Sequence of chain 1.C:
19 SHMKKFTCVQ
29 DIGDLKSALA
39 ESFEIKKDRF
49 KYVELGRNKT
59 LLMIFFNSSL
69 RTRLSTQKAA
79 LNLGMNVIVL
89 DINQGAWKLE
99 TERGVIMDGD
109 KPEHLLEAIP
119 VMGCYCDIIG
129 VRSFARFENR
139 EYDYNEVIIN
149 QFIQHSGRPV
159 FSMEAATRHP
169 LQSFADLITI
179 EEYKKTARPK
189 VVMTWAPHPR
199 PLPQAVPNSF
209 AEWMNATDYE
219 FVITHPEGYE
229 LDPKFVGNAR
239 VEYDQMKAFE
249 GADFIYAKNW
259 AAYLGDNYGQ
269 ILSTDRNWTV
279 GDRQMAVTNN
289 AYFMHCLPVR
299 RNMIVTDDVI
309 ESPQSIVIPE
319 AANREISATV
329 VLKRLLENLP

Binding-site contacts:
Ligand atom C3 contacts residue ARG198 of chain 1.A at 4.0 Å.
Ligand atom OD2 contacts residue ARG298 of chain 1.A at 3.1 Å (salt-bridge).
Ligand atom C4 contacts residue ARG298 of chain 1.A at 3.7 Å.
Ligand atom OD1 contacts residue PRO110 of chain 1.C at 3.3 Å.
Ligand atom CB contacts residue SO41 of chain 1.G at 4.2 Å.
Ligand atom C contacts residue GLU162 of chain 1.A at 3.9 Å.
Ligand atom OD2 contacts residue ARG198 of chain 1.A at 3.0 Å.
Ligand atom C4 contacts residue ARG198 of chain 1.A at 4.1 Å.
Ligand atom OXT contacts residue LEU200 of chain 1.A at 3.5 Å.
Ligand atom C3 contacts residue TRP95 of chain 1.C at 3.7 Å (hydrophobic).
Ligand atom CD contacts residue GLU162 of chain 1.A at 3.4 Å.
Ligand atom CB contacts residue GLU162 of chain 1.A at 3.4 Å.
Ligand atom OD2 contacts residue HIS196 of chain 1.A at 3.6 Å.
Ligand atom OD1 contacts residue ARG298 of chain 1.A at 2.9 Å (salt-bridge).
Ligand atom CG contacts residue LEU295 of chain 1.A at 3.9 Å (hydrophobic).
Ligand atom O contacts residue PRO201 of chain 1.A at 3.9 Å.
Ligand atom CD contacts residue SO41 of chain 1.G at 3.7 Å.
Ligand atom C contacts residue LYS256 of chain 1.A at 3.7 Å.
Ligand atom O1 contacts residue PHE132 of chain 1.A at 3.6 Å.
Ligand atom C4 contacts residue PRO110 of chain 1.C at 3.5 Å (hydrophobic).
Ligand atom C1 contacts residue TRP95 of chain 1.C at 3.8 Å (hydrophobic).
Ligand atom CG contacts residue PRO296 of chain 1.A at 4.0 Å (hydrophobic).
Ligand atom CD contacts residue LEU295 of chain 1.A at 3.5 Å (hydrophobic).
Ligand atom O contacts residue VAL204 of chain 1.A at 3.7 Å.
Ligand atom OXT contacts residue LYS256 of chain 1.A at 2.7 Å (salt-bridge).
Ligand atom O1 contacts residue LEU200 of chain 1.A at 4.2 Å.
Ligand atom CA contacts residue PHE132 of chain 1.A at 4.1 Å (hydrophobic).
Ligand atom C1 contacts residue LEU200 of chain 1.A at 4.0 Å (hydrophobic).
Ligand atom O contacts residue GLU162 of chain 1.A at 2.8 Å (salt-bridge).
Ligand atom OD2 contacts residue PRO110 of chain 1.C at 4.0 Å.
Ligand atom O1 contacts residue TRP95 of chain 1.C at 3.3 Å.
Ligand atom CB contacts residue PHE132 of chain 1.A at 3.8 Å (hydrophobic).
Ligand atom CG contacts residue GLU162 of chain 1.A at 3.7 Å.
Ligand atom C3 contacts residue PRO110 of chain 1.C at 3.9 Å (hydrophobic).
Ligand atom OXT contacts residue PRO201 of chain 1.A at 4.0 Å.
Ligand atom C contacts residue PRO201 of chain 1.A at 4.0 Å (hydrophobic).
Ligand atom C4 contacts residue HIS196 of chain 1.A at 3.6 Å.
Ligand atom OD1 contacts residue HIS196 of chain 1.A at 3.0 Å (h-bond).
Ligand atom CG contacts residue VAL204 of chain 1.A at 4.1 Å (hydrophobic).
Ligand atom C2 contacts residue LEU200 of chain 1.A at 4.0 Å (hydrophobic).

This protein binds this small molecule.
Small molecule (SMILES): CCC[C@H](NC(=O)CCC(=O)O)C(=O)O

Sequence of chain 1.A:
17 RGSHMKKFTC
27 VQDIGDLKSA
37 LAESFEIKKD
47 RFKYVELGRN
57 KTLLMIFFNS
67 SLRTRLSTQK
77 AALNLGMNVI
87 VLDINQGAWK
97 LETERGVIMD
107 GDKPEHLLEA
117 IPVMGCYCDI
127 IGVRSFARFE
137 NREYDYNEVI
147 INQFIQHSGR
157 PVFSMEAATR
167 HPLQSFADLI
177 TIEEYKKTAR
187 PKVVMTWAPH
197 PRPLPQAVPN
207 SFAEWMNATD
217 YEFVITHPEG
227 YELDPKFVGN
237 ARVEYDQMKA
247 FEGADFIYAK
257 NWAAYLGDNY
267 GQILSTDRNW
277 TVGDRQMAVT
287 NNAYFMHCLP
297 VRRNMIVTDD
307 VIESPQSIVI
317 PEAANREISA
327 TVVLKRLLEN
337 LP